Binding-site contacts:
Ligand atom C7 contacts residue ASN54 of chain 1.B at 3.4 Å.
Ligand atom N2 contacts residue GLU33 of chain 1.B at 4.5 Å.
Ligand atom C8 contacts residue ASN54 of chain 1.B at 4.5 Å.
Ligand atom C4 contacts residue ASN54 of chain 1.B at 4.1 Å.
Ligand atom C2 contacts residue ASN54 of chain 1.B at 2.2 Å.
Ligand atom C3 contacts residue ASN54 of chain 1.B at 3.6 Å.
Ligand atom C8 contacts residue TYR28 of chain 1.A at 4.3 Å (hydrophobic).
Ligand atom C1 contacts residue GLU33 of chain 1.B at 3.5 Å.
Ligand atom N2 contacts residue ASN54 of chain 1.B at 2.7 Å (h-bond).
Ligand atom O6 contacts residue ASN54 of chain 1.B at 4.5 Å.
Ligand atom C8 contacts residue TYR33 of chain 1.A at 4.1 Å (hydrophobic).
Ligand atom O5 contacts residue GLU33 of chain 1.B at 4.3 Å.
Ligand atom O7 contacts residue HIS57 of chain 1.B at 4.1 Å.
Ligand atom O5 contacts residue ASN54 of chain 1.B at 2.3 Å (h-bond).
Ligand atom C1 contacts residue ASN54 of chain 1.B at 1.4 Å.
Ligand atom O7 contacts residue ASN54 of chain 1.B at 3.6 Å.
Ligand atom C5 contacts residue ASN54 of chain 1.B at 3.7 Å.

A small-molecule ligand and the protein it binds are described below.
Small molecule (SMILES): CC(=O)N[C@@H]1[C@@H](O)[C@H](O)[C@@H](CO)O[C@H]1O

Sequence of chain 1.B:
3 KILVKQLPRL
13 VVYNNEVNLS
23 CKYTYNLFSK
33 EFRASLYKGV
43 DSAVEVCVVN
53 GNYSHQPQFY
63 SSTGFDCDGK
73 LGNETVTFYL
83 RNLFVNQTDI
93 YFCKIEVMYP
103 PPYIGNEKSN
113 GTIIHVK

Sequence of chain 1.A:
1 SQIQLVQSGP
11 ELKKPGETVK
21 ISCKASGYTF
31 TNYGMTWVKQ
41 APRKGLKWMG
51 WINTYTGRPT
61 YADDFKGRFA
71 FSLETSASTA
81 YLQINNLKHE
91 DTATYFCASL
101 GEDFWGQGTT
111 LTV